This small molecule binds to this protein.
Small molecule (SMILES): CC(=O)N[C@H]1[C@H](O[C@H]2[C@H](O)[C@@H](NC(C)=O)CO[C@@H]2CO)O[C@H](CO)[C@@H](O)[C@@H]1O

Sequence of chain 1.B:
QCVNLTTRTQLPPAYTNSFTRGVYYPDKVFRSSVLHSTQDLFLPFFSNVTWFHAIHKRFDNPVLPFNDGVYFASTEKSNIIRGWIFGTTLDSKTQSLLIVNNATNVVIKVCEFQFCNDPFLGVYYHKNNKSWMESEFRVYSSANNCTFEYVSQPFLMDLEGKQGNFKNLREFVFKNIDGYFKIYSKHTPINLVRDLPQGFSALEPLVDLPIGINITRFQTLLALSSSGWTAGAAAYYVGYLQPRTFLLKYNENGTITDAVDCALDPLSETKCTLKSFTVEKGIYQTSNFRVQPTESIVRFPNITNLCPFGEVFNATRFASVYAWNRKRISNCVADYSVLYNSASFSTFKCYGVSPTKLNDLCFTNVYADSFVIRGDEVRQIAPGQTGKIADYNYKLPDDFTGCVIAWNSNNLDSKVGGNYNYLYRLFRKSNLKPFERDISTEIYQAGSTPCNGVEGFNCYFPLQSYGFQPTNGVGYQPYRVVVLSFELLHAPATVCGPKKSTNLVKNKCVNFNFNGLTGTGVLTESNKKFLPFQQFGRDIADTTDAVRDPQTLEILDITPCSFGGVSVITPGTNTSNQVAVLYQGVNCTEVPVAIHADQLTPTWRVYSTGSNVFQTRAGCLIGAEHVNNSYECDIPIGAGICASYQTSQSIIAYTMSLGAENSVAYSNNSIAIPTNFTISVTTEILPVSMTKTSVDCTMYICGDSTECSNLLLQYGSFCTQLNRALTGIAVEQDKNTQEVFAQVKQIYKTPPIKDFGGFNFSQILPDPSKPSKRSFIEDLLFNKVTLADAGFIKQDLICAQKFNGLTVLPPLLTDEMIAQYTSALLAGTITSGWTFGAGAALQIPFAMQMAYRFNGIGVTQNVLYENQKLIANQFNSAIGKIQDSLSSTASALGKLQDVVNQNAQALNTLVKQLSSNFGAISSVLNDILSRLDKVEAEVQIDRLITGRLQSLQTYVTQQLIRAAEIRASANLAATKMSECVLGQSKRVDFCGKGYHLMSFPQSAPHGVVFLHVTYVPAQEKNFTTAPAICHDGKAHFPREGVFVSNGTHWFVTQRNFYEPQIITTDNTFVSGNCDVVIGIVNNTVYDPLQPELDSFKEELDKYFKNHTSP

Sequence of chain 1.A:
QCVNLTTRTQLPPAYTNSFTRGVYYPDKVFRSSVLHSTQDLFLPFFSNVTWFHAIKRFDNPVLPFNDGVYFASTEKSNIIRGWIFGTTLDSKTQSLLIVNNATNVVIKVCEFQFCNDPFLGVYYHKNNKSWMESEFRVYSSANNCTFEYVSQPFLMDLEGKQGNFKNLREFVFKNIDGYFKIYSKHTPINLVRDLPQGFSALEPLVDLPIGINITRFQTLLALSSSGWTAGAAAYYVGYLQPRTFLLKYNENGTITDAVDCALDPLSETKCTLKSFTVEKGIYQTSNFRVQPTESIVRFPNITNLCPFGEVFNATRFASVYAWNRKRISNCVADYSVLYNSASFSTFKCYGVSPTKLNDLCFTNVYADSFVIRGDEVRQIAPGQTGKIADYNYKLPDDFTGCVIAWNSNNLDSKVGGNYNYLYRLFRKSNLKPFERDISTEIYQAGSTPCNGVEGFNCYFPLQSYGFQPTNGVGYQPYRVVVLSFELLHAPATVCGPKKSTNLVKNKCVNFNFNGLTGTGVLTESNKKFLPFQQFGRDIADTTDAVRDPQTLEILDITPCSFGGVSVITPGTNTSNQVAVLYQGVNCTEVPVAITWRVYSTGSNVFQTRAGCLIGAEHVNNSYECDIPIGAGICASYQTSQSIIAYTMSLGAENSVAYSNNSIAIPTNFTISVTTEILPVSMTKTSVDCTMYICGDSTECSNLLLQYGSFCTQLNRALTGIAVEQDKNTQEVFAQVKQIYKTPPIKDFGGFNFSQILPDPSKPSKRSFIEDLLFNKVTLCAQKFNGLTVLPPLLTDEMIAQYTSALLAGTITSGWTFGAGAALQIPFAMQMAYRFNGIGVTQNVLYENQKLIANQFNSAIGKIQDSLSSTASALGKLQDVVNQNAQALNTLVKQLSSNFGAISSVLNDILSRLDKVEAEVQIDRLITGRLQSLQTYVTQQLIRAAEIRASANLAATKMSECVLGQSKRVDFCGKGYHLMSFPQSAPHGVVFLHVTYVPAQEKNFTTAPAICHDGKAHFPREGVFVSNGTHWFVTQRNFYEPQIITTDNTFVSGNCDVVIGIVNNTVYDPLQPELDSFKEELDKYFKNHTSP

Binding-site contacts:
Ligand atom C7 contacts residue GLN836 of chain 1.B at 4.3 Å.
Ligand atom C7 contacts residue ASN616 of chain 1.A at 3.8 Å.
Ligand atom O7 contacts residue ILE834 of chain 1.B at 4.0 Å.
Ligand atom C2 contacts residue ASN616 of chain 1.A at 2.8 Å.
Ligand atom O7 contacts residue GLN836 of chain 1.B at 3.5 Å (h-bond).
Ligand atom C2 contacts residue GLN836 of chain 1.B at 3.4 Å.
Ligand atom C5 contacts residue GLN836 of chain 1.B at 4.4 Å.
Ligand atom C8 contacts residue GLN644 of chain 1.A at 3.7 Å.
Ligand atom C4 contacts residue GLN836 of chain 1.B at 4.1 Å.
Ligand atom C1 contacts residue GLN836 of chain 1.B at 3.8 Å.
Ligand atom O7 contacts residue ASN616 of chain 1.A at 3.7 Å.
Ligand atom O3 contacts residue GLN836 of chain 1.B at 4.4 Å.
Ligand atom O5 contacts residue ASN616 of chain 1.A at 2.1 Å (h-bond).
Ligand atom O6 contacts residue THR618 of chain 1.A at 3.3 Å.
Ligand atom C7 contacts residue GLN644 of chain 1.A at 4.5 Å.
Ligand atom C3 contacts residue GLN836 of chain 1.B at 4.2 Å.
Ligand atom C4 contacts residue ASN616 of chain 1.A at 4.3 Å.
Ligand atom O5 contacts residue GLN836 of chain 1.B at 3.6 Å.
Ligand atom N2 contacts residue ASN616 of chain 1.A at 3.4 Å (h-bond).
Ligand atom N2 contacts residue GLN836 of chain 1.B at 4.3 Å.
Ligand atom C5 contacts residue ASN616 of chain 1.A at 3.5 Å.
Ligand atom C6 contacts residue THR618 of chain 1.A at 4.5 Å.
Ligand atom C3 contacts residue ASN616 of chain 1.A at 4.0 Å.
Ligand atom C6 contacts residue ASN616 of chain 1.A at 4.4 Å.
Ligand atom O5 contacts residue THR618 of chain 1.A at 4.4 Å.
Ligand atom C1 contacts residue ASN616 of chain 1.A at 1.6 Å.